This protein binds this small molecule.
Small molecule (SMILES): O=c1ccn(-c2cccc(OC(F)(F)F)c2)nc1-c1ccnn1-c1cccc(F)c1

Binding-site contacts:
Ligand atom C12 contacts residue ILE246 of chain 1.C at 3.6 Å (hydrophobic).
Ligand atom C1 contacts residue GLN280 of chain 1.C at 3.5 Å.
Ligand atom N3 contacts residue PHE250 of chain 1.C at 3.6 Å.
Ligand atom C15 contacts residue PHE283 of chain 1.C at 3.8 Å (hydrophobic).
Ligand atom N3 contacts residue PHE283 of chain 1.C at 3.4 Å.
Ligand atom C2 contacts residue PHE250 of chain 1.C at 3.7 Å (hydrophobic).
Ligand atom C2 contacts residue MET267 of chain 1.C at 3.5 Å (hydrophobic).
Ligand atom N10 contacts residue ILE246 of chain 1.C at 4.0 Å.
Ligand atom C2 contacts residue PHE283 of chain 1.C at 3.5 Å (hydrophobic).
Ligand atom C12 contacts residue PHE283 of chain 1.C at 3.6 Å (hydrophobic).
Ligand atom C6 contacts residue GLN280 of chain 1.C at 3.5 Å.
Ligand atom C8 contacts residue PHE283 of chain 1.C at 3.7 Å (hydrophobic).
Ligand atom C29 contacts residue HIS79 of chain 1.C at 3.9 Å.
Ligand atom C5 contacts residue PHE283 of chain 1.C at 3.5 Å (hydrophobic).
Ligand atom C11 contacts residue SER231 of chain 1.C at 3.6 Å.
Ligand atom C11 contacts residue ILE246 of chain 1.C at 3.7 Å (hydrophobic).
Ligand atom C23 contacts residue LEU189 of chain 1.C at 3.5 Å (hydrophobic).
Ligand atom C28 contacts residue PHE250 of chain 1.C at 3.7 Å (hydrophobic).
Ligand atom C16 contacts residue PHE283 of chain 1.C at 3.9 Å (hydrophobic).
Ligand atom C6 contacts residue PHE283 of chain 1.C at 3.8 Å (hydrophobic).
Ligand atom C11 contacts residue LEU229 of chain 1.C at 3.9 Å (hydrophobic).
Ligand atom C22 contacts residue PHE250 of chain 1.C at 4.0 Å (hydrophobic).
Ligand atom C26 contacts residue PHE250 of chain 1.C at 3.6 Å (hydrophobic).
Ligand atom N10 contacts residue LEU229 of chain 1.C at 3.7 Å.
Ligand atom O7 contacts residue GLN280 of chain 1.C at 2.7 Å (h-bond).
Ligand atom N10 contacts residue TYR78 of chain 1.C at 3.6 Å.
Ligand atom C25 contacts residue LEU229 of chain 1.C at 3.7 Å (hydrophobic).
Ligand atom C12 contacts residue VAL232 of chain 1.C at 3.8 Å (hydrophobic).
Ligand atom F20 contacts residue VAL287 of chain 1.C at 3.6 Å.
Ligand atom C1 contacts residue PHE283 of chain 1.C at 3.7 Å (hydrophobic).
Ligand atom C8 contacts residue ILE246 of chain 1.C at 4.0 Å (hydrophobic).
Ligand atom C28 contacts residue HIS79 of chain 1.C at 3.9 Å.
Ligand atom C24 contacts residue LEU189 of chain 1.C at 3.6 Å (hydrophobic).
Ligand atom F19 contacts residue PHE193 of chain 1.C at 3.5 Å.
Ligand atom C22 contacts residue LEU189 of chain 1.C at 3.9 Å (hydrophobic).
Ligand atom N4 contacts residue PHE283 of chain 1.C at 3.3 Å.
Ligand atom C1 contacts residue PHE250 of chain 1.C at 3.8 Å (hydrophobic).
Ligand atom N4 contacts residue PHE250 of chain 1.C at 3.9 Å.
Ligand atom C26 contacts residue ILE246 of chain 1.C at 3.9 Å (hydrophobic).
Ligand atom F19 contacts residue LEU189 of chain 1.C at 3.4 Å.

Sequence of chain 1.C:
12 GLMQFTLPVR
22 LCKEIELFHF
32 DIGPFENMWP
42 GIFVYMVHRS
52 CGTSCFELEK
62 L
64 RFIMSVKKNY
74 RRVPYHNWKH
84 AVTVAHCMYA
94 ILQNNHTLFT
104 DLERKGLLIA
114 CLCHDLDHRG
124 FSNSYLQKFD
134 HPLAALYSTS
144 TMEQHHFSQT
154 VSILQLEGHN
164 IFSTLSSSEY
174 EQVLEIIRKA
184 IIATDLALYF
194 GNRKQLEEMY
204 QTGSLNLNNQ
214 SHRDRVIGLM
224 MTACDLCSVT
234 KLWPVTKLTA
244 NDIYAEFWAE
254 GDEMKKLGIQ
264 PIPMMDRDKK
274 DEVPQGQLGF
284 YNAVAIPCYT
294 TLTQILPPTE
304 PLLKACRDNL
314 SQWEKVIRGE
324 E